Sequence of chain 1.D:
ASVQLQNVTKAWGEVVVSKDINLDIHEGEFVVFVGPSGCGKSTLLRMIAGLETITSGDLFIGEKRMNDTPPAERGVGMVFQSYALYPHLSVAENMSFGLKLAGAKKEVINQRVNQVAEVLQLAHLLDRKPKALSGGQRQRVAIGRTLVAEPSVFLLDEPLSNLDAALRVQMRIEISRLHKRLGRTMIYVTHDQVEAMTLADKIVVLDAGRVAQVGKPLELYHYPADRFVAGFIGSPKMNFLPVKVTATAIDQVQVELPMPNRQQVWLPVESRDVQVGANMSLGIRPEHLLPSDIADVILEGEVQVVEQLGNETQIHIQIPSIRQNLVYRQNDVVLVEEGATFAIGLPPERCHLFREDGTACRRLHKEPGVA

Sequence of chain 1.E:
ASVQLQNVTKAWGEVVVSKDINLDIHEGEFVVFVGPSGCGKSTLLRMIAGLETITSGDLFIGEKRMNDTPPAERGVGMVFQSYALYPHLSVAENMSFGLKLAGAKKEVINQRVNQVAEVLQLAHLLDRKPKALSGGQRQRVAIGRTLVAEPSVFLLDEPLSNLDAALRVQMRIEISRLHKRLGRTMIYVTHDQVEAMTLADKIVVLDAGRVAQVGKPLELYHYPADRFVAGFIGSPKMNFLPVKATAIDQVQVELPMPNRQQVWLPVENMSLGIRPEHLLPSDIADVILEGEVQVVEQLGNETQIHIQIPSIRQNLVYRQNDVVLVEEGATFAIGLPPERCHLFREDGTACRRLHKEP

A protein and the small-molecule ligand that binds it are described below.
Small molecule (SMILES): Nc1ncnc2c1ncn2[C@@H]1O[C@H](CO[P](=O)(O)O[P](=O)(O)NP(=O)(O)O)[C@@H](O)[C@H]1O

Binding-site contacts:
Ligand atom O1G contacts residue MG1 of chain 1.H at 2.1 Å.
Ligand atom O2B contacts residue SER43 of chain 1.D at 2.8 Å (h-bond).
Ligand atom N3B contacts residue SER135 of chain 1.E at 3.5 Å.
Ligand atom O2G contacts residue SER135 of chain 1.E at 2.8 Å (h-bond).
Ligand atom O2A contacts residue SER43 of chain 1.D at 3.3 Å (h-bond).
Ligand atom O1A contacts residue SER135 of chain 1.E at 3.4 Å.
Ligand atom O1G contacts residue GLN82 of chain 1.D at 2.9 Å (h-bond).
Ligand atom O3A contacts residue SER135 of chain 1.E at 3.3 Å.
Ligand atom C5 contacts residue ALA133 of chain 1.E at 3.5 Å (hydrophobic).
Ligand atom O2A contacts residue LYS42 of chain 1.D at 3.4 Å (salt-bridge).
Ligand atom N3 contacts residue TRP13 of chain 1.D at 3.4 Å.
Ligand atom C3' contacts residue GLN138 of chain 1.E at 3.4 Å.
Ligand atom O1B contacts residue GLY41 of chain 1.D at 2.9 Å (h-bond).
Ligand atom PB contacts residue MG1 of chain 1.H at 3.4 Å.
Ligand atom PG contacts residue MG1 of chain 1.H at 3.3 Å.
Ligand atom O2A contacts residue GLY41 of chain 1.D at 3.1 Å.
Ligand atom O3G contacts residue HIS192 of chain 1.D at 2.8 Å (h-bond).
Ligand atom N1 contacts residue ALA133 of chain 1.E at 3.5 Å.
Ligand atom O2G contacts residue GLY137 of chain 1.E at 2.8 Å (h-bond).
Ligand atom O2' contacts residue GLN138 of chain 1.E at 2.9 Å (h-bond).
Ligand atom O1B contacts residue CYS40 of chain 1.D at 3.2 Å (h-bond).
Ligand atom N3B contacts residue GLY39 of chain 1.D at 2.5 Å (h-bond).
Ligand atom O3' contacts residue GLN138 of chain 1.E at 2.9 Å (h-bond).
Ligand atom O3G contacts residue GLU159 of chain 1.D at 2.6 Å (salt-bridge).
Ligand atom O1G contacts residue GLY136 of chain 1.E at 3.3 Å (h-bond).
Ligand atom O2B contacts residue MG1 of chain 1.H at 2.0 Å.
Ligand atom O3G contacts residue LYS42 of chain 1.D at 2.9 Å (salt-bridge).
Ligand atom C6 contacts residue ALA133 of chain 1.E at 3.5 Å (hydrophobic).
Ligand atom O2A contacts residue THR44 of chain 1.D at 2.8 Å (h-bond).
Ligand atom O3' contacts residue GLY39 of chain 1.D at 2.9 Å (h-bond).
Ligand atom O2' contacts residue ARG129 of chain 1.E at 2.7 Å (salt-bridge).
Ligand atom C3' contacts residue GLY39 of chain 1.D at 3.5 Å.
Ligand atom O3A contacts residue GLY39 of chain 1.D at 3.2 Å.
Ligand atom C2 contacts residue TRP13 of chain 1.D at 3.4 Å (hydrophobic).
Ligand atom O1B contacts residue LYS42 of chain 1.D at 2.7 Å (salt-bridge).
Ligand atom O2G contacts residue SER38 of chain 1.D at 2.8 Å (h-bond).
Ligand atom N3B contacts residue LYS42 of chain 1.D at 3.0 Å (salt-bridge).
Ligand atom C2' contacts residue GLN138 of chain 1.E at 3.2 Å.
Ligand atom PB contacts residue LYS42 of chain 1.D at 3.5 Å.
Ligand atom O4' contacts residue VAL18 of chain 1.D at 3.4 Å.